Sequence of chain 1.D:
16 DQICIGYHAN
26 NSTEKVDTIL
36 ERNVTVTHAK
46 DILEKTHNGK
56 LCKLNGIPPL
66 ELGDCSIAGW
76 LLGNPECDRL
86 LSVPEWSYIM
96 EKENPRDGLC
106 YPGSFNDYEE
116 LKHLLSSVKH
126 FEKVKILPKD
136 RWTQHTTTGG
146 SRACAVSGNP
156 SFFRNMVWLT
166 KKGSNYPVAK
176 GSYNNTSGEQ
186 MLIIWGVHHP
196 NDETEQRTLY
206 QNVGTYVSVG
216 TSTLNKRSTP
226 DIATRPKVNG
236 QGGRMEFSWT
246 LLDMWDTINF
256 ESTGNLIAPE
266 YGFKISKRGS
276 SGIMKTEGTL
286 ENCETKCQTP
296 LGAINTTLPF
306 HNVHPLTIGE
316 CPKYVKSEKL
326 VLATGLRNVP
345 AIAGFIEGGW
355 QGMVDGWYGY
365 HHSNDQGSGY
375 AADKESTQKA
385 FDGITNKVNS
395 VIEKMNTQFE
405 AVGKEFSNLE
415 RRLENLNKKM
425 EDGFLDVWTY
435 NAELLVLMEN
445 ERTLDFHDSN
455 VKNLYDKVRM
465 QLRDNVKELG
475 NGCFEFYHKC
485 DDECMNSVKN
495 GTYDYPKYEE

A small-molecule ligand and the protein it binds are described below.
Small molecule (SMILES): CC(=O)N[C@@H]1[C@@H](O)[C@H](O)[C@@H](CO)O[C@H]1O

Binding-site contacts:
Ligand atom C1 contacts residue ASN38 of chain 1.D at 1.5 Å.
Ligand atom C2 contacts residue ASN38 of chain 1.D at 2.5 Å.
Ligand atom C8 contacts residue ASN38 of chain 1.D at 4.5 Å.
Ligand atom O7 contacts residue ASN38 of chain 1.D at 3.5 Å (h-bond).
Ligand atom C6 contacts residue ASN38 of chain 1.D at 4.5 Å.
Ligand atom C7 contacts residue ASN38 of chain 1.D at 3.4 Å.
Ligand atom O5 contacts residue ASN38 of chain 1.D at 2.5 Å (h-bond).
Ligand atom C5 contacts residue ASN38 of chain 1.D at 3.9 Å.
Ligand atom C3 contacts residue ASN38 of chain 1.D at 3.9 Å.
Ligand atom C8 contacts residue ARG37 of chain 1.D at 3.8 Å.
Ligand atom N2 contacts residue ASN38 of chain 1.D at 2.9 Å (h-bond).
Ligand atom C7 contacts residue ARG37 of chain 1.D at 4.4 Å.
Ligand atom C4 contacts residue ASN38 of chain 1.D at 4.4 Å.